Sequence of chain 1.I:
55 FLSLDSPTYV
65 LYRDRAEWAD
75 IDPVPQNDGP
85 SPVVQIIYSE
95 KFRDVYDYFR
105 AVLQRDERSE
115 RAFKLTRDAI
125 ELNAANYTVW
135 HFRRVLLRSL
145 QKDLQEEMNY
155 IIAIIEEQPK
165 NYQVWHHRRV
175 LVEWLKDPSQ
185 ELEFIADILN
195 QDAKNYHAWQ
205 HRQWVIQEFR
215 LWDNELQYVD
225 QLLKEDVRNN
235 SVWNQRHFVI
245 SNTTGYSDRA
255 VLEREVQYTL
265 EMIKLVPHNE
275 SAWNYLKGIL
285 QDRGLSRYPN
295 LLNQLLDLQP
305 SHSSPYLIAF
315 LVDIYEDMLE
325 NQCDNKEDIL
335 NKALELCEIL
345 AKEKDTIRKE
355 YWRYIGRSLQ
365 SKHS

Sequence of chain 1.J:
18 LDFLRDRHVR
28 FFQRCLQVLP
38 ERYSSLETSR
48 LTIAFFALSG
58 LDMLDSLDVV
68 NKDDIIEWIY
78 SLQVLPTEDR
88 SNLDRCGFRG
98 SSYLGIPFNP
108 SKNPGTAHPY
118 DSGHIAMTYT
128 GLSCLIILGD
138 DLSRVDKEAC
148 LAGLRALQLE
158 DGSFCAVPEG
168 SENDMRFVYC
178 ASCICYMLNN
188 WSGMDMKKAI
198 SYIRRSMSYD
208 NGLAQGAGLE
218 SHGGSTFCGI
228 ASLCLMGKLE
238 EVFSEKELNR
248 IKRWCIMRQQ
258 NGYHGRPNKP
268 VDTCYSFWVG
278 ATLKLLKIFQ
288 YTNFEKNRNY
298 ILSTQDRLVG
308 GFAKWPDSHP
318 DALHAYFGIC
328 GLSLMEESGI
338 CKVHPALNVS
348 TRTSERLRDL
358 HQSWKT

Sequence of chain 1.Q:
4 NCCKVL

This small molecule binds to this protein.
Small molecule (SMILES): CC(C)=CCC/C(C)=C/CC/C(C)=C/CCN(C)CCO[P](=O)(O)OP(=O)(O)O

Binding-site contacts:
Ligand atom C6 contacts residue HIS219 of chain 1.J at 3.6 Å.
Ligand atom O1A contacts residue TYR200 of chain 1.I at 3.2 Å (h-bond).
Ligand atom O2B contacts residue TYR272 of chain 1.J at 3.5 Å (h-bond).
Ligand atom N3 contacts residue TYR166 of chain 1.I at 4.0 Å.
Ligand atom C13 contacts residue ARG173 of chain 1.J at 3.8 Å.
Ligand atom O3A contacts residue ARG263 of chain 1.J at 4.0 Å.
Ligand atom O1B contacts residue ARG263 of chain 1.J at 3.0 Å (salt-bridge).
Ligand atom C12 contacts residue CYS225 of chain 1.J at 3.9 Å (hydrophobic).
Ligand atom C11 contacts residue ARG173 of chain 1.J at 3.6 Å.
Ligand atom O1A contacts residue LYS198 of chain 1.I at 3.6 Å.
Ligand atom C11 contacts residue VAL8 of chain 1.Q at 4.0 Å (hydrophobic).
Ligand atom O2B contacts residue HIS219 of chain 1.J at 2.7 Å (h-bond).
Ligand atom C18 contacts residue TYR126 of chain 1.J at 3.8 Å (hydrophobic).
Ligand atom C1 contacts residue TYR200 of chain 1.I at 3.5 Å (hydrophobic).
Ligand atom C14 contacts residue ARG173 of chain 1.J at 3.6 Å.
Ligand atom O1B contacts residue LYS266 of chain 1.J at 2.9 Å (salt-bridge).
Ligand atom C9 contacts residue GLY221 of chain 1.J at 3.9 Å.
Ligand atom C4 contacts residue LYS7 of chain 1.Q at 3.9 Å.
Ligand atom C20 contacts residue THR127 of chain 1.J at 3.8 Å.
Ligand atom C14 contacts residue VAL8 of chain 1.Q at 3.5 Å (hydrophobic).
Ligand atom C9 contacts residue TRP275 of chain 1.J at 3.8 Å (hydrophobic).
Ligand atom O1 contacts residue HIS201 of chain 1.I at 3.9 Å.
Ligand atom C8 contacts residue GLY221 of chain 1.J at 4.0 Å.
Ligand atom C15 contacts residue TYR176 of chain 1.J at 3.9 Å (hydrophobic).
Ligand atom O2A contacts residue LYS164 of chain 1.I at 2.9 Å (salt-bridge).
Ligand atom C12 contacts residue ARG173 of chain 1.J at 3.8 Å.
Ligand atom O3B contacts residue TYR272 of chain 1.J at 3.8 Å.
Ligand atom C19 contacts residue TYR126 of chain 1.J at 3.7 Å (hydrophobic).
Ligand atom C5 contacts residue TYR166 of chain 1.I at 3.8 Å (hydrophobic).
Ligand atom C10 contacts residue TRP275 of chain 1.J at 3.5 Å (hydrophobic).
Ligand atom PB contacts residue ARG263 of chain 1.J at 3.7 Å.
Ligand atom C10 contacts residue TYR272 of chain 1.J at 3.4 Å (hydrophobic).
Ligand atom C16 contacts residue TYR176 of chain 1.J at 3.9 Å (hydrophobic).
Ligand atom C1 contacts residue HIS201 of chain 1.I at 3.6 Å.
Ligand atom C2 contacts residue TYR166 of chain 1.I at 3.7 Å (hydrophobic).
Ligand atom C15 contacts residue ARG173 of chain 1.J at 3.8 Å.
Ligand atom O1A contacts residue ARG263 of chain 1.J at 3.1 Å (salt-bridge).
Ligand atom O1 contacts residue LYS164 of chain 1.I at 3.9 Å.
Ligand atom O2B contacts residue ARG263 of chain 1.J at 3.6 Å.
Ligand atom C12 contacts residue TRP275 of chain 1.J at 3.7 Å (hydrophobic).